Binding-site contacts:
Ligand atom C1 contacts residue ASN12 of chain 3.A at 1.5 Å.
Ligand atom N2 contacts residue ASN12 of chain 3.A at 3.0 Å (h-bond).
Ligand atom C4 contacts residue ASN12 of chain 3.A at 4.3 Å.
Ligand atom O7 contacts residue ASN12 of chain 3.A at 2.9 Å (h-bond).
Ligand atom O5 contacts residue ASN12 of chain 3.A at 2.4 Å (h-bond).
Ligand atom C2 contacts residue ASN12 of chain 3.A at 2.5 Å.
Ligand atom C5 contacts residue ASN12 of chain 3.A at 3.7 Å.
Ligand atom C3 contacts residue ASN12 of chain 3.A at 3.9 Å.
Ligand atom C7 contacts residue ASN12 of chain 3.A at 3.1 Å.
Ligand atom C8 contacts residue ASN12 of chain 3.A at 4.4 Å.

A protein and the small-molecule ligand that binds it are described below.
Small molecule (SMILES): CC(=O)N[C@@H]1[C@@H](O)[C@H](O)[C@@H](CO)O[C@H]1O

Sequence of chain 3.A:
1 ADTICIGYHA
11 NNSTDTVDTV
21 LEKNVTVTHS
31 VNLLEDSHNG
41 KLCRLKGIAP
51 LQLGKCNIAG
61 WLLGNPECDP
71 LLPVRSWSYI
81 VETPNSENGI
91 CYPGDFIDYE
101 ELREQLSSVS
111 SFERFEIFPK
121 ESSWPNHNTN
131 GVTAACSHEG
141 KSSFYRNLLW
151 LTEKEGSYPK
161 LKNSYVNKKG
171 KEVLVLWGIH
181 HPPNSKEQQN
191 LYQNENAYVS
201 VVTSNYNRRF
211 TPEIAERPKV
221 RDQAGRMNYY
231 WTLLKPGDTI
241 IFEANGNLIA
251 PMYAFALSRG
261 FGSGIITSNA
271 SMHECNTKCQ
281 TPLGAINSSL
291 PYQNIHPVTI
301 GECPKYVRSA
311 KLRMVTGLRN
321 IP